Binding-site contacts:
Ligand atom C1 contacts residue ARG245 of chain 1.C at 4.3 Å.
Ligand atom O4 contacts residue ALA278 of chain 1.C at 4.2 Å.
Ligand atom O1 contacts residue GLU223 of chain 1.C at 2.8 Å (salt-bridge).
Ligand atom O4 contacts residue MG1 of chain 1.I at 4.0 Å.
Ligand atom O2 contacts residue LYS221 of chain 1.C at 2.6 Å (salt-bridge).
Ligand atom O2 contacts residue ALA244 of chain 1.C at 4.1 Å.
Ligand atom O2 contacts residue GLU223 of chain 1.C at 3.4 Å (salt-bridge).
Ligand atom O1 contacts residue GLY246 of chain 1.C at 3.9 Å.
Ligand atom O3 contacts residue ALA244 of chain 1.C at 3.3 Å.
Ligand atom O2 contacts residue ASP247 of chain 1.C at 4.0 Å.
Ligand atom O4 contacts residue THR279 of chain 1.C at 3.2 Å (h-bond).
Ligand atom C1 contacts residue ALA244 of chain 1.C at 3.5 Å (hydrophobic).
Ligand atom O3 contacts residue GLY246 of chain 1.C at 2.8 Å (h-bond).
Ligand atom O4 contacts residue MET311 of chain 1.C at 4.2 Å.
Ligand atom O2 contacts residue MG1 of chain 1.I at 2.0 Å.
Ligand atom C2 contacts residue ALA244 of chain 1.C at 3.6 Å (hydrophobic).
Ligand atom C2 contacts residue GLU223 of chain 1.C at 3.8 Å.
Ligand atom C2 contacts residue ASP247 of chain 1.C at 4.5 Å.
Ligand atom C2 contacts residue THR279 of chain 1.C at 3.8 Å.
Ligand atom O4 contacts residue ALA244 of chain 1.C at 3.8 Å.
Ligand atom O1 contacts residue ALA244 of chain 1.C at 3.8 Å.
Ligand atom O3 contacts residue THR279 of chain 1.C at 2.7 Å (h-bond).
Ligand atom O3 contacts residue ASP247 of chain 1.C at 3.8 Å.
Ligand atom O1 contacts residue MG1 of chain 1.I at 2.2 Å.
Ligand atom C2 contacts residue MG1 of chain 1.I at 2.8 Å.
Ligand atom C2 contacts residue LYS221 of chain 1.C at 3.6 Å.
Ligand atom O4 contacts residue LYS221 of chain 1.C at 3.7 Å.
Ligand atom C1 contacts residue GLU223 of chain 1.C at 3.5 Å.
Ligand atom C1 contacts residue THR279 of chain 1.C at 3.6 Å.
Ligand atom C1 contacts residue ASP247 of chain 1.C at 3.9 Å.
Ligand atom O3 contacts residue ARG245 of chain 1.C at 3.5 Å (salt-bridge).
Ligand atom C1 contacts residue MG1 of chain 1.I at 2.9 Å.
Ligand atom O3 contacts residue MG1 of chain 1.I at 4.1 Å.
Ligand atom C1 contacts residue GLY246 of chain 1.C at 3.8 Å.
Ligand atom O1 contacts residue ASP247 of chain 1.C at 2.7 Å (salt-bridge).
Ligand atom O4 contacts residue MET242 of chain 1.C at 4.1 Å.

The protein below binds the small molecule below.
Small molecule (SMILES): O=C([O-])C(=O)[O-]

Sequence of chain 1.C:
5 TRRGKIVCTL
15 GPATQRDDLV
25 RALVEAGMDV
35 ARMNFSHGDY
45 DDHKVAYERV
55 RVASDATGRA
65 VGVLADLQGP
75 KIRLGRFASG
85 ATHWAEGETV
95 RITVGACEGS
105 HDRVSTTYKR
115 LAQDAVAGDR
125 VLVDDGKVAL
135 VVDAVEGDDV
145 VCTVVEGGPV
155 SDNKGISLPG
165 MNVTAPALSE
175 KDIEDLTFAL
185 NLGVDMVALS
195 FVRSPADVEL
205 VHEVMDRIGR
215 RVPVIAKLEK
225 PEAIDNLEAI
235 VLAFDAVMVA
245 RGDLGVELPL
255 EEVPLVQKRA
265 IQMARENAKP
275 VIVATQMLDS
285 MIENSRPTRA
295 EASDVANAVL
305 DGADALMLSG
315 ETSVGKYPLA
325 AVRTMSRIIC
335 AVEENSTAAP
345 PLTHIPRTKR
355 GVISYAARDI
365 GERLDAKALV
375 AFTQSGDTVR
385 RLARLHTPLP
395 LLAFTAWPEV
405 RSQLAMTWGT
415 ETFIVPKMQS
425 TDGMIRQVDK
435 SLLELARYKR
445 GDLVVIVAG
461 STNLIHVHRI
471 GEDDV